Binding-site contacts:
Ligand atom C6 contacts residue BGC1 of chain 1.B at 1.4 Å.
Ligand atom C4 contacts residue BGC1 of chain 1.B at 3.6 Å.
Ligand atom SI1 contacts residue BGC1 of chain 1.B at 3.9 Å.
Ligand atom C5 contacts residue BGC1 of chain 1.B at 2.8 Å.

A protein and the small-molecule ligand that binds it are described below.
Small molecule (SMILES): CC[Si](C)(C)C